Sequence of chain 1.A:
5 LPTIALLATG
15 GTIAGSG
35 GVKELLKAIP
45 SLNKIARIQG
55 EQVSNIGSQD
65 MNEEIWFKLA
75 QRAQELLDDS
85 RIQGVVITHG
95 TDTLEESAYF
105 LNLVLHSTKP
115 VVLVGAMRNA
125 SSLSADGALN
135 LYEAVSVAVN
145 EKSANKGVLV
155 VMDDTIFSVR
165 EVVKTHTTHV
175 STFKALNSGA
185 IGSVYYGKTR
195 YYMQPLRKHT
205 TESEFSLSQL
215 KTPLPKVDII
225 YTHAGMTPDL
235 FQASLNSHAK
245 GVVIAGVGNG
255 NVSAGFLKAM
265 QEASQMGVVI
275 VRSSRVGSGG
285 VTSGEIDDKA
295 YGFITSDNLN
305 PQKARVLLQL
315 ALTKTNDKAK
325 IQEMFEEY

Sequence of chain 2.A:
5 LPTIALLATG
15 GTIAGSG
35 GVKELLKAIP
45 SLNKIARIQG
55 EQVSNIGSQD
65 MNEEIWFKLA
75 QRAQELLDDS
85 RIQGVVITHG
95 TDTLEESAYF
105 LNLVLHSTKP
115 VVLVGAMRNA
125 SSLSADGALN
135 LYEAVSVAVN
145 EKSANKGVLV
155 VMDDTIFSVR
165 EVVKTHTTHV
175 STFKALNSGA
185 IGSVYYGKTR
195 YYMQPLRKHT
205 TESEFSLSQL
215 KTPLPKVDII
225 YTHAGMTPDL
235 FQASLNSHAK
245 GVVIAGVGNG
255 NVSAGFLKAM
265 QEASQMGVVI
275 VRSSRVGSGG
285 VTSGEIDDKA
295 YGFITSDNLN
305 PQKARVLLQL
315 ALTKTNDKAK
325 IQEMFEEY

The protein below binds the small molecule below.
Small molecule (SMILES): N[C@@H](CC(=O)O)C(=O)O

Binding-site contacts:
Ligand atom CB contacts residue GLU289 of chain 2.A at 3.8 Å.
Ligand atom OXT contacts residue GLY15 of chain 1.A at 3.3 Å.
Ligand atom CA contacts residue ASP96 of chain 1.A at 3.6 Å.
Ligand atom OXT contacts residue THR16 of chain 1.A at 3.9 Å.
Ligand atom O contacts residue THR95 of chain 1.A at 3.2 Å (h-bond).
Ligand atom O contacts residue SER62 of chain 1.A at 2.6 Å (h-bond).
Ligand atom N contacts residue ASN255 of chain 2.A at 3.6 Å (h-bond).
Ligand atom CG contacts residue THR16 of chain 1.A at 2.7 Å.
Ligand atom OD2 contacts residue MET121 of chain 1.A at 4.0 Å.
Ligand atom OXT contacts residue GLY94 of chain 1.A at 3.2 Å.
Ligand atom C contacts residue SER62 of chain 1.A at 3.5 Å.
Ligand atom OXT contacts residue GLY61 of chain 1.A at 3.4 Å.
Ligand atom OD1 contacts residue THR16 of chain 1.A at 2.9 Å (h-bond).
Ligand atom N contacts residue GLN63 of chain 1.A at 3.1 Å (h-bond).
Ligand atom OXT contacts residue GLN63 of chain 1.A at 3.7 Å.
Ligand atom OD1 contacts residue GLY15 of chain 1.A at 4.0 Å.
Ligand atom CG contacts residue ALA120 of chain 1.A at 3.9 Å (hydrophobic).
Ligand atom CA contacts residue GLU289 of chain 2.A at 3.5 Å.
Ligand atom C contacts residue THR95 of chain 1.A at 3.9 Å.
Ligand atom C contacts residue GLN63 of chain 1.A at 3.7 Å.
Ligand atom CB contacts residue THR95 of chain 1.A at 3.6 Å.
Ligand atom N contacts residue GLU289 of chain 2.A at 2.7 Å (salt-bridge).
Ligand atom C contacts residue ASP96 of chain 1.A at 3.9 Å.
Ligand atom CA contacts residue GLN63 of chain 1.A at 3.9 Å.
Ligand atom OXT contacts residue SER62 of chain 1.A at 2.9 Å (h-bond).
Ligand atom OD1 contacts residue ALA120 of chain 1.A at 3.8 Å.
Ligand atom OD2 contacts residue THR16 of chain 1.A at 3.0 Å (h-bond).
Ligand atom N contacts residue ASP96 of chain 1.A at 2.7 Å (salt-bridge).
Ligand atom OD2 contacts residue THR95 of chain 1.A at 2.5 Å (h-bond).
Ligand atom CB contacts residue THR16 of chain 1.A at 3.1 Å.
Ligand atom CB contacts residue ASP96 of chain 1.A at 3.4 Å.
Ligand atom OD1 contacts residue THR95 of chain 1.A at 2.9 Å (h-bond).
Ligand atom O contacts residue GLN63 of chain 1.A at 4.1 Å.
Ligand atom C contacts residue GLY94 of chain 1.A at 3.5 Å.
Ligand atom OD2 contacts residue ALA120 of chain 1.A at 3.1 Å (h-bond).
Ligand atom CG contacts residue THR95 of chain 1.A at 3.0 Å.
Ligand atom CA contacts residue THR16 of chain 1.A at 3.4 Å.
Ligand atom O contacts residue GLY94 of chain 1.A at 3.4 Å.
Ligand atom OD1 contacts residue GLY94 of chain 1.A at 3.2 Å.
Ligand atom O contacts residue ASP96 of chain 1.A at 3.0 Å (salt-bridge).